Binding-site contacts:
Ligand atom O7 contacts residue PRO602 of chain 1.A at 3.6 Å.
Ligand atom O9 contacts residue GLU650 of chain 1.A at 2.5 Å (salt-bridge).
Ligand atom N1 contacts residue ASP515 of chain 1.A at 3.2 Å (salt-bridge).
Ligand atom O2 contacts residue GLU516 of chain 1.A at 2.5 Å (salt-bridge).
Ligand atom C3 contacts residue GLU516 of chain 1.A at 3.4 Å.
Ligand atom N2 contacts residue GLU516 of chain 1.A at 2.5 Å (salt-bridge).
Ligand atom O3 contacts residue TRP614 of chain 1.A at 2.9 Å.
Ligand atom C14 contacts residue ARG321 of chain 1.A at 3.7 Å.
Ligand atom C14 contacts residue GLU650 of chain 1.A at 3.1 Å.
Ligand atom O8 contacts residue TRP614 of chain 1.A at 2.8 Å (h-bond).
Ligand atom C5 contacts residue TRP614 of chain 1.A at 3.7 Å (hydrophobic).
Ligand atom N1 contacts residue GLU516 of chain 1.A at 3.5 Å (salt-bridge).
Ligand atom O7 contacts residue GLN603 of chain 1.A at 3.2 Å (h-bond).
Ligand atom C2 contacts residue TYR600 of chain 1.A at 3.2 Å (hydrophobic).
Ligand atom O5 contacts residue TYR600 of chain 1.A at 3.7 Å.
Ligand atom C1 contacts residue TYR600 of chain 1.A at 3.3 Å (hydrophobic).
Ligand atom O5 contacts residue TRP648 of chain 1.A at 3.1 Å.
Ligand atom O9 contacts residue TRP648 of chain 1.A at 3.2 Å.
Ligand atom C2 contacts residue TRP648 of chain 1.A at 3.6 Å (hydrophobic).
Ligand atom O6 contacts residue VAL612 of chain 1.A at 3.5 Å.
Ligand atom C1 contacts residue TRP570 of chain 1.A at 3.7 Å (hydrophobic).
Ligand atom C4 contacts residue GLU516 of chain 1.A at 3.4 Å.
Ligand atom C13 contacts residue GLU650 of chain 1.A at 3.5 Å.
Ligand atom O1 contacts residue TYR600 of chain 1.A at 2.5 Å (h-bond).
Ligand atom O10 contacts residue ARG321 of chain 1.A at 2.7 Å (salt-bridge).
Ligand atom N2 contacts residue TRP570 of chain 1.A at 3.1 Å.
Ligand atom O1 contacts residue TRP648 of chain 1.A at 3.4 Å.
Ligand atom C1 contacts residue TRP551 of chain 1.A at 3.6 Å (hydrophobic).
Ligand atom O10 contacts residue GLU350 of chain 1.A at 3.7 Å.
Ligand atom O10 contacts residue HIS430 of chain 1.A at 3.2 Å.
Ligand atom O2 contacts residue TRP570 of chain 1.A at 3.6 Å.
Ligand atom C13 contacts residue TRP648 of chain 1.A at 3.5 Å (hydrophobic).
Ligand atom C8 contacts residue TRP614 of chain 1.A at 3.5 Å (hydrophobic).
Ligand atom C7 contacts residue TRP614 of chain 1.A at 3.5 Å (hydrophobic).
Ligand atom O6 contacts residue PRO602 of chain 1.A at 3.5 Å.
Ligand atom C12 contacts residue TRP648 of chain 1.A at 3.6 Å (hydrophobic).
Ligand atom O7 contacts residue TYR600 of chain 1.A at 3.6 Å.
Ligand atom O9 contacts residue ARG321 of chain 1.A at 2.8 Å (salt-bridge).
Ligand atom C5 contacts residue GLU516 of chain 1.A at 3.7 Å.
Ligand atom C15 contacts residue ARG321 of chain 1.A at 3.7 Å.

Sequence of chain 1.A:
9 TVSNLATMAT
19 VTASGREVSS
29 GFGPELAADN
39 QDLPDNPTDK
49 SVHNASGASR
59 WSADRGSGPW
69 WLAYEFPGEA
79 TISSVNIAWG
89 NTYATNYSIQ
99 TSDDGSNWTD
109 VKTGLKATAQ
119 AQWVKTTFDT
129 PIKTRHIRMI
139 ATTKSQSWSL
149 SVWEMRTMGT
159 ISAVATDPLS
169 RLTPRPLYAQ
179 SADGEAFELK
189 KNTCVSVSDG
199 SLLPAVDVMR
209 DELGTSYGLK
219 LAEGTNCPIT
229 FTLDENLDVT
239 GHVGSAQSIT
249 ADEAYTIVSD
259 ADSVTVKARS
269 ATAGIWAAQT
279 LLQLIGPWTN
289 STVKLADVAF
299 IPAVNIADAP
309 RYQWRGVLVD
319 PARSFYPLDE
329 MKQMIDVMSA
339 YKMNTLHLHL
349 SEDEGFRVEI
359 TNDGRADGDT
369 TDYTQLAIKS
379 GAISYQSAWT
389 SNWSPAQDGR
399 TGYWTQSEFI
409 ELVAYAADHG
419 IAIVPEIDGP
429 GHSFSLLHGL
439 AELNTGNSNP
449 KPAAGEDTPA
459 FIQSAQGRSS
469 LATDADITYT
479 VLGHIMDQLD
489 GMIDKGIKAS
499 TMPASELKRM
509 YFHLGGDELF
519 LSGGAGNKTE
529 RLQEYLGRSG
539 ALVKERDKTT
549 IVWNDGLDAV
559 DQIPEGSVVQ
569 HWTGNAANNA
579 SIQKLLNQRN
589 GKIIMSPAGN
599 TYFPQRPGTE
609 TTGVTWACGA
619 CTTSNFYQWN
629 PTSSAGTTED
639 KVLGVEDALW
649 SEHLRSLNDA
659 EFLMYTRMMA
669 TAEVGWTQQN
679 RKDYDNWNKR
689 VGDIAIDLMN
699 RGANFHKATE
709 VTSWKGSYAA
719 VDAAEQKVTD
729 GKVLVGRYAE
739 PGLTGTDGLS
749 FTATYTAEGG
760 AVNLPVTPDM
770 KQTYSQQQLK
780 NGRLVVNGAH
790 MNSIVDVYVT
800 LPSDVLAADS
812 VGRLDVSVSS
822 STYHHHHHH

This protein binds this small molecule.
Small molecule (SMILES): CC(=O)N[C@H]1C(=NOC(=O)Nc2ccccc2)O[C@H](COS(=O)(=O)O)[C@@H](O)[C@@H]1O